A small-molecule ligand and the protein it binds are described below.
Small molecule (SMILES): CCOC(=O)CCCOc1cc(NCc2ccc3nc(N)nc(N)c3c2)ccc1OC

Sequence of chain 1.A:
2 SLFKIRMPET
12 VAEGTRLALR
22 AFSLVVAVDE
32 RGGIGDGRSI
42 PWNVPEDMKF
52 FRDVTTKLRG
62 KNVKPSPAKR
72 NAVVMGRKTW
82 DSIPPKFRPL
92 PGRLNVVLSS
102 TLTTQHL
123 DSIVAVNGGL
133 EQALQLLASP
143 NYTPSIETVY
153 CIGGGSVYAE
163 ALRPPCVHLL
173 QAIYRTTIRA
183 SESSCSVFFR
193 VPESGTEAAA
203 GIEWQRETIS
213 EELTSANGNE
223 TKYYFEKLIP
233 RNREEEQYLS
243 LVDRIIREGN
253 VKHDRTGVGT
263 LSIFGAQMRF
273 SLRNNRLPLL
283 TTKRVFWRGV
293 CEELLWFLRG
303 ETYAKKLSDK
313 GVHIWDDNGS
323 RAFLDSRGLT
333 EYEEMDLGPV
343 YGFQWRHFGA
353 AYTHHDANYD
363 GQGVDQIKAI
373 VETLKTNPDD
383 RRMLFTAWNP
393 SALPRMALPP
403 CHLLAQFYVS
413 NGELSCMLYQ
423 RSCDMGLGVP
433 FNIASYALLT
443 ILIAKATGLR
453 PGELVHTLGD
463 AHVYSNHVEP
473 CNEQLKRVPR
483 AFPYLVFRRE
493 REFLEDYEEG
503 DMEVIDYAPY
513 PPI

Binding-site contacts:
Ligand atom C1 contacts residue VAL26 of chain 1.A at 3.6 Å (hydrophobic).
Ligand atom C10 contacts residue VAL45 of chain 1.A at 3.1 Å (hydrophobic).
Ligand atom N3 contacts residue ALA28 of chain 1.A at 3.7 Å.
Ligand atom O2 contacts residue PRO85 of chain 1.A at 3.6 Å.
Ligand atom N3 contacts residue ASP48 of chain 1.A at 2.7 Å (salt-bridge).
Ligand atom C1 contacts residue NAP1 of chain 1.F at 3.6 Å.
Ligand atom N1 contacts residue ALA28 of chain 1.A at 3.8 Å.
Ligand atom C8 contacts residue MET49 of chain 1.A at 3.7 Å (hydrophobic).
Ligand atom C20 contacts residue ASP48 of chain 1.A at 3.7 Å.
Ligand atom C22 contacts residue ILE154 of chain 1.A at 3.7 Å (hydrophobic).
Ligand atom O3 contacts residue ILE41 of chain 1.A at 3.8 Å.
Ligand atom O4 contacts residue TRP43 of chain 1.A at 3.5 Å (h-bond).
Ligand atom C12 contacts residue PHE52 of chain 1.A at 3.8 Å (hydrophobic).
Ligand atom N1 contacts residue VAL26 of chain 1.A at 3.4 Å.
Ligand atom C5 contacts residue MET49 of chain 1.A at 3.7 Å (hydrophobic).
Ligand atom C16 contacts residue MET49 of chain 1.A at 3.5 Å (hydrophobic).
Ligand atom N3 contacts residue THR178 of chain 1.A at 3.6 Å (h-bond).
Ligand atom C12 contacts residue ASP48 of chain 1.A at 3.6 Å.
Ligand atom N1 contacts residue PHE52 of chain 1.A at 3.5 Å.
Ligand atom C22 contacts residue NAP1 of chain 1.F at 3.4 Å.
Ligand atom C12 contacts residue ALA28 of chain 1.A at 3.8 Å (hydrophobic).
Ligand atom N5 contacts residue PHE52 of chain 1.A at 3.6 Å.
Ligand atom N5 contacts residue ASP48 of chain 1.A at 2.8 Å (salt-bridge).
Ligand atom C11 contacts residue TRP43 of chain 1.A at 3.3 Å (hydrophobic).
Ligand atom N1 contacts residue NAP1 of chain 1.F at 3.8 Å.
Ligand atom N2 contacts residue ILE154 of chain 1.A at 2.8 Å (h-bond).
Ligand atom C6 contacts residue PRO85 of chain 1.A at 3.7 Å (hydrophobic).
Ligand atom C10 contacts residue ASN44 of chain 1.A at 3.7 Å.
Ligand atom C19 contacts residue ILE41 of chain 1.A at 3.6 Å (hydrophobic).
Ligand atom C2 contacts residue PHE52 of chain 1.A at 3.5 Å (hydrophobic).
Ligand atom N2 contacts residue VAL26 of chain 1.A at 2.8 Å (h-bond).
Ligand atom C15 contacts residue MET49 of chain 1.A at 3.7 Å (hydrophobic).
Ligand atom C17 contacts residue MET49 of chain 1.A at 3.7 Å (hydrophobic).
Ligand atom C10 contacts residue MET49 of chain 1.A at 3.6 Å (hydrophobic).
Ligand atom N2 contacts residue PHE52 of chain 1.A at 3.5 Å.
Ligand atom N3 contacts residue VAL27 of chain 1.A at 3.5 Å (h-bond).
Ligand atom N1 contacts residue VAL27 of chain 1.A at 3.4 Å (h-bond).
Ligand atom N2 contacts residue TYR160 of chain 1.A at 3.1 Å (h-bond).
Ligand atom C21 contacts residue MET49 of chain 1.A at 3.7 Å (hydrophobic).
Ligand atom C1 contacts residue PHE52 of chain 1.A at 3.3 Å (hydrophobic).